Sequence of chain 1.B:
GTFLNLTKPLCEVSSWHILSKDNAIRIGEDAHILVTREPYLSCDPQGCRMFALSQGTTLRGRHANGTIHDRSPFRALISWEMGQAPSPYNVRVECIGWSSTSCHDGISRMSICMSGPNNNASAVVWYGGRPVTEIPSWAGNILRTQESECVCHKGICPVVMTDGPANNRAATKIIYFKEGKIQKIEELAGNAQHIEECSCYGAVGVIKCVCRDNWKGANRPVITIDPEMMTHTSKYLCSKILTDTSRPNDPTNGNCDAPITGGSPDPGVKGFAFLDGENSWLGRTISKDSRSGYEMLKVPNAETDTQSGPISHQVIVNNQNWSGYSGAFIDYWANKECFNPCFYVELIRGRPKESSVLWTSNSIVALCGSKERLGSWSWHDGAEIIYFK

Sequence of chain 4.B:
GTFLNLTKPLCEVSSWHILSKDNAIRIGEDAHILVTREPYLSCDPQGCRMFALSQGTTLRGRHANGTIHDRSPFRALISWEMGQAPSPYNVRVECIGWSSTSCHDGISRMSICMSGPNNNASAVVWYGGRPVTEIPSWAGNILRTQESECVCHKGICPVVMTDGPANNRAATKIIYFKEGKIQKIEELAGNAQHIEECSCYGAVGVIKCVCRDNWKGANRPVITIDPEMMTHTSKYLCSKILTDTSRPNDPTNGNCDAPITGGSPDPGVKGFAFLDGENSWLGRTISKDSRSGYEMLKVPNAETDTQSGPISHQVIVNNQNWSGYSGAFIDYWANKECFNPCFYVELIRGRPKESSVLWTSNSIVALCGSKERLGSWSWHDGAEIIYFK

Binding-site contacts:
Ligand atom C8 contacts residue ARG64 of chain 4.B at 3.6 Å.
Ligand atom C8 contacts residue ASN67 of chain 4.B at 4.5 Å.
Ligand atom C2 contacts residue TYR389 of chain 1.B at 4.2 Å (hydrophobic).
Ligand atom C7 contacts residue LEU360 of chain 4.B at 3.8 Å (hydrophobic).
Ligand atom O7 contacts residue ASN67 of chain 4.B at 3.2 Å (h-bond).
Ligand atom O5 contacts residue ASN67 of chain 4.B at 2.3 Å (h-bond).
Ligand atom O5 contacts residue TYR389 of chain 1.B at 4.2 Å.
Ligand atom C7 contacts residue ASN67 of chain 4.B at 3.3 Å.
Ligand atom C8 contacts residue LEU360 of chain 4.B at 3.5 Å (hydrophobic).
Ligand atom C1 contacts residue LEU360 of chain 4.B at 4.4 Å (hydrophobic).
Ligand atom C1 contacts residue ASN67 of chain 4.B at 1.4 Å.
Ligand atom C1 contacts residue TYR389 of chain 1.B at 4.0 Å (hydrophobic).
Ligand atom C5 contacts residue ASN67 of chain 4.B at 3.6 Å.
Ligand atom O7 contacts residue ARG64 of chain 4.B at 2.9 Å (salt-bridge).
Ligand atom C3 contacts residue ASN67 of chain 4.B at 3.8 Å.
Ligand atom C4 contacts residue ASN67 of chain 4.B at 4.2 Å.
Ligand atom C2 contacts residue ASN67 of chain 4.B at 2.4 Å.
Ligand atom C7 contacts residue ARG64 of chain 4.B at 3.6 Å.
Ligand atom C7 contacts residue TYR389 of chain 1.B at 4.5 Å (hydrophobic).
Ligand atom N2 contacts residue LEU360 of chain 4.B at 3.7 Å.
Ligand atom O7 contacts residue TYR389 of chain 1.B at 3.3 Å.
Ligand atom N2 contacts residue ASN67 of chain 4.B at 2.9 Å (h-bond).

The small molecule below binds the protein below.
Small molecule (SMILES): CC(=O)N[C@H]1[C@H](O[C@H]2[C@H](O)[C@@H](NC(C)=O)CO[C@@H]2CO)O[C@H](CO)[C@@H](O[C@@H]2O[C@H](CO)[C@@H](O)[C@H](O)[C@@H]2O)[C@@H]1O